Binding-site contacts:
Ligand atom C contacts residue PRO115 of chain 1.A at 3.5 Å (hydrophobic).
Ligand atom CB contacts residue PRO115 of chain 1.A at 3.3 Å (hydrophobic).
Ligand atom O contacts residue ARG114 of chain 1.A at 2.2 Å.
Ligand atom CG contacts residue GLU11 of chain 1.A at 3.8 Å.
Ligand atom SG contacts residue ARG203 of chain 1.A at 3.3 Å (salt-bridge).
Ligand atom C contacts residue ILE204 of chain 1.A at 3.6 Å (hydrophobic).
Ligand atom O contacts residue TRP14 of chain 1.A at 3.7 Å.
Ligand atom N contacts residue TRP14 of chain 1.A at 3.9 Å.
Ligand atom N contacts residue ARG114 of chain 1.A at 3.4 Å (salt-bridge).
Ligand atom CA contacts residue PRO115 of chain 1.A at 3.1 Å (hydrophobic).
Ligand atom CD contacts residue PRO13 of chain 1.A at 3.8 Å (hydrophobic).
Ligand atom CA contacts residue CYS117 of chain 1.A at 3.8 Å (hydrophobic).
Ligand atom C contacts residue TRP14 of chain 1.A at 3.6 Å (hydrophobic).
Ligand atom CD contacts residue TRP14 of chain 1.A at 3.9 Å (hydrophobic).
Ligand atom C contacts residue CYS117 of chain 1.A at 3.4 Å (hydrophobic).
Ligand atom C contacts residue ARG114 of chain 1.A at 3.3 Å.
Ligand atom C contacts residue ARG114 of chain 1.A at 3.4 Å.
Ligand atom SG contacts residue CYS117 of chain 1.A at 2.0 Å (h-bond).
Ligand atom CZ contacts residue ILE204 of chain 1.A at 3.8 Å (hydrophobic).
Ligand atom N contacts residue CYS117 of chain 1.A at 3.7 Å.
Ligand atom CA contacts residue ARG114 of chain 1.A at 3.8 Å.
Ligand atom CA contacts residue TRP14 of chain 1.A at 3.7 Å (hydrophobic).
Ligand atom CG contacts residue GLY10 of chain 1.A at 3.8 Å.
Ligand atom CB contacts residue CYS117 of chain 1.A at 3.0 Å (hydrophobic).
Ligand atom NH2 contacts residue ILE204 of chain 1.A at 3.8 Å.
Ligand atom NH1 contacts residue ILE204 of chain 1.A at 3.7 Å.
Ligand atom N contacts residue ARG114 of chain 1.A at 2.9 Å (salt-bridge).
Ligand atom NH2 contacts residue GLU11 of chain 1.A at 3.6 Å (salt-bridge).
Ligand atom O contacts residue CYS117 of chain 1.A at 3.4 Å (h-bond).
Ligand atom O contacts residue ILE204 of chain 1.A at 2.8 Å (h-bond).
Ligand atom O contacts residue ARG203 of chain 1.A at 3.6 Å.
Ligand atom CD1 contacts residue GLY202 of chain 1.A at 3.9 Å.
Ligand atom O contacts residue ARG114 of chain 1.A at 3.6 Å (salt-bridge).
Ligand atom CA contacts residue ILE204 of chain 1.A at 3.4 Å (hydrophobic).
Ligand atom CA contacts residue CYS117 of chain 1.A at 3.9 Å (hydrophobic).
Ligand atom N contacts residue PRO115 of chain 1.A at 2.9 Å (h-bond).
Ligand atom CA contacts residue ARG114 of chain 1.A at 3.5 Å.
Ligand atom CB contacts residue ILE116 of chain 1.A at 3.6 Å (hydrophobic).
Ligand atom CD contacts residue GLU11 of chain 1.A at 3.5 Å.
Ligand atom N contacts residue ARG114 of chain 1.A at 3.7 Å.

A protein and the small-molecule ligand that binds it are described below.
Small molecule (SMILES): CC(C)C[C@H](NC(=O)CNC(=O)[C@@H](N)CS)C(=O)N[C@H](C=O)CCCN=C(N)N

Sequence of chain 1.A:
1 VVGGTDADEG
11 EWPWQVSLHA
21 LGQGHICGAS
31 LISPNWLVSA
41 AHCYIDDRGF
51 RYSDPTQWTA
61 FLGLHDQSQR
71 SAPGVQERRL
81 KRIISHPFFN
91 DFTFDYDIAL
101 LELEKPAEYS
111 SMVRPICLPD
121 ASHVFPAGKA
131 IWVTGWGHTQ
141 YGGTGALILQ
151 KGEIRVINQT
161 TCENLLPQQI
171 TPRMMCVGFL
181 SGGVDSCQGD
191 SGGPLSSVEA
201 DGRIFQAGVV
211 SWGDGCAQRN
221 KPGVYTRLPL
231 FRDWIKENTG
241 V